Binding-site contacts:
Ligand atom OXT contacts residue GLN359 of chain 1.B at 3.0 Å (h-bond).
Ligand atom O contacts residue GOL1 of chain 1.F at 3.9 Å.
Ligand atom NH2 contacts residue ASP335 of chain 1.B at 2.9 Å (salt-bridge).
Ligand atom C contacts residue SER147 of chain 1.B at 3.9 Å.
Ligand atom CZ contacts residue ASP335 of chain 1.B at 3.7 Å.
Ligand atom CG contacts residue HIS184 of chain 1.B at 3.9 Å.
Ligand atom N contacts residue ASN149 of chain 1.B at 2.9 Å (h-bond).
Ligand atom O contacts residue ASN149 of chain 1.B at 2.8 Å (h-bond).
Ligand atom CZ contacts residue TYR331 of chain 1.B at 3.8 Å (hydrophobic).
Ligand atom CZ contacts residue HIS184 of chain 1.B at 3.4 Å.
Ligand atom NE contacts residue HIS184 of chain 1.B at 3.6 Å.
Ligand atom CZ contacts residue PHE363 of chain 1.B at 3.9 Å (hydrophobic).
Ligand atom C contacts residue ASN149 of chain 1.B at 3.7 Å.
Ligand atom CB contacts residue GOL1 of chain 1.F at 3.9 Å.
Ligand atom O contacts residue SER147 of chain 1.B at 3.6 Å.
Ligand atom NH1 contacts residue ASP335 of chain 1.B at 3.0 Å (salt-bridge).
Ligand atom C contacts residue GOL1 of chain 1.F at 3.8 Å.
Ligand atom CA contacts residue TYR331 of chain 1.B at 3.8 Å (hydrophobic).
Ligand atom CD contacts residue VAL355 of chain 1.B at 3.6 Å (hydrophobic).
Ligand atom NE contacts residue ASP144 of chain 1.B at 2.9 Å (salt-bridge).
Ligand atom NH2 contacts residue HIS184 of chain 1.B at 3.8 Å.
Ligand atom NE contacts residue VAL355 of chain 1.B at 3.9 Å.
Ligand atom CZ contacts residue ASP144 of chain 1.B at 3.7 Å.
Ligand atom CB contacts residue SER147 of chain 1.B at 3.5 Å.
Ligand atom CA contacts residue SER147 of chain 1.B at 3.5 Å.
Ligand atom O contacts residue HIS158 of chain 1.B at 3.1 Å (h-bond).
Ligand atom OXT contacts residue GOL1 of chain 1.F at 3.1 Å (h-bond).
Ligand atom NH2 contacts residue TYR331 of chain 1.B at 2.6 Å (h-bond).
Ligand atom CD contacts residue TYR331 of chain 1.B at 3.6 Å (hydrophobic).
Ligand atom NH1 contacts residue TYR353 of chain 1.B at 3.6 Å.
Ligand atom N contacts residue SER147 of chain 1.B at 2.8 Å (h-bond).
Ligand atom CA contacts residue ASN149 of chain 1.B at 3.8 Å.
Ligand atom NH1 contacts residue ASP144 of chain 1.B at 3.0 Å (salt-bridge).
Ligand atom NH1 contacts residue HIS184 of chain 1.B at 3.4 Å.
Ligand atom CG contacts residue SER147 of chain 1.B at 3.7 Å.
Ligand atom CB contacts residue TYR331 of chain 1.B at 3.5 Å (hydrophobic).
Ligand atom NH2 contacts residue PHE363 of chain 1.B at 3.5 Å.
Ligand atom CD contacts residue SER147 of chain 1.B at 3.8 Å.
Ligand atom CG contacts residue TYR331 of chain 1.B at 3.1 Å (hydrophobic).
Ligand atom CD contacts residue ASP144 of chain 1.B at 3.8 Å.

A protein and the small-molecule ligand that binds it are described below.
Small molecule (SMILES): NC(=[NH2+])NCCC[C@H](N)C(=O)O

Sequence of chain 1.B:
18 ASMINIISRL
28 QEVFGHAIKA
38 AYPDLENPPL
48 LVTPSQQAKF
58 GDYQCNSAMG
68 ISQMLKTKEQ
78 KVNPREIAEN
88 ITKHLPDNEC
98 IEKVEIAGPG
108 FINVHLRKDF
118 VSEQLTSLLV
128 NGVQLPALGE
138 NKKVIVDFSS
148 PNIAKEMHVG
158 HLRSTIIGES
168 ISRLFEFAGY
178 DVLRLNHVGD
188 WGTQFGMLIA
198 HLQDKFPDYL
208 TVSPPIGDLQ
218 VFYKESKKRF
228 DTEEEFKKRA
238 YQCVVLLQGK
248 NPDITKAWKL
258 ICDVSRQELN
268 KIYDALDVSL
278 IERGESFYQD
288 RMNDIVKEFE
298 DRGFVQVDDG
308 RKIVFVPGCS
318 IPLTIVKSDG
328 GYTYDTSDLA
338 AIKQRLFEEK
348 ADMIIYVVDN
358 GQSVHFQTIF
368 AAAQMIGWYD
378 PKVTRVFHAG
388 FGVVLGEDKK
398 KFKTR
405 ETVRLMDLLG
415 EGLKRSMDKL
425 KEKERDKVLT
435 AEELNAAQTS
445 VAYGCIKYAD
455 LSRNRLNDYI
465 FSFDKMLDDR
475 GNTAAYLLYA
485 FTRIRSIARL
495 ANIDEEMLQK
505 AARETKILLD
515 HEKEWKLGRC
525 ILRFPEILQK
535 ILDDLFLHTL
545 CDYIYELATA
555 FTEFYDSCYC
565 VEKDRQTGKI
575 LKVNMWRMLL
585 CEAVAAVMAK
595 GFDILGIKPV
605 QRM